Binding-site contacts:
Ligand atom C1 contacts residue ASP51 of chain 1.A at 3.6 Å.
Ligand atom F1 contacts residue TYR90 of chain 1.A at 3.2 Å.
Ligand atom N1 contacts residue ASP51 of chain 1.A at 2.7 Å (salt-bridge).
Ligand atom C19 contacts residue GLY32 of chain 1.A at 3.2 Å.
Ligand atom C10 contacts residue GLY249 of chain 1.A at 3.5 Å.
Ligand atom C21 contacts residue TYR33 of chain 1.A at 3.6 Å (hydrophobic).
Ligand atom C20 contacts residue ALA354 of chain 1.A at 3.6 Å (hydrophobic).
Ligand atom O3 contacts residue THR251 of chain 1.A at 3.5 Å (h-bond).
Ligand atom S1 contacts residue GLY249 of chain 1.A at 3.7 Å.
Ligand atom C18 contacts residue THR251 of chain 1.A at 3.2 Å.
Ligand atom N4 contacts residue GLY249 of chain 1.A at 3.2 Å.
Ligand atom C22 contacts residue LYS28 of chain 1.A at 3.4 Å.
Ligand atom C13 contacts residue GLY53 of chain 1.A at 3.7 Å.
Ligand atom C11 contacts residue TYR90 of chain 1.A at 3.4 Å (hydrophobic).
Ligand atom N2 contacts residue ASP51 of chain 1.A at 2.8 Å (salt-bridge).
Ligand atom C19 contacts residue GLN31 of chain 1.A at 3.6 Å.
Ligand atom C19 contacts residue THR251 of chain 1.A at 3.5 Å.
Ligand atom N2 contacts residue ASP247 of chain 1.A at 2.8 Å (salt-bridge).
Ligand atom N2 contacts residue GLY249 of chain 1.A at 3.5 Å (h-bond).
Ligand atom F2 contacts residue PHE127 of chain 1.A at 3.2 Å.
Ligand atom C18 contacts residue GLY32 of chain 1.A at 3.6 Å.
Ligand atom N5 contacts residue GLY30 of chain 1.A at 3.6 Å.
Ligand atom C11 contacts residue ASP51 of chain 1.A at 3.3 Å.
Ligand atom N3 contacts residue GLY249 of chain 1.A at 2.9 Å (h-bond).
Ligand atom C22 contacts residue TYR33 of chain 1.A at 3.6 Å (hydrophobic).
Ligand atom C4 contacts residue GLY249 of chain 1.A at 3.4 Å.
Ligand atom C20 contacts residue THR251 of chain 1.A at 3.5 Å.
Ligand atom C17 contacts residue SER248 of chain 1.A at 3.3 Å.
Ligand atom C22 contacts residue GLY32 of chain 1.A at 3.2 Å.
Ligand atom F1 contacts residue PHE127 of chain 1.A at 3.4 Å.
Ligand atom C17 contacts residue GLY249 of chain 1.A at 3.6 Å.
Ligand atom N5 contacts residue THR251 of chain 1.A at 2.9 Å (h-bond).
Ligand atom C19 contacts residue GLY30 of chain 1.A at 3.4 Å.
Ligand atom C22 contacts residue GLY30 of chain 1.A at 3.5 Å.
Ligand atom O3 contacts residue ALA354 of chain 1.A at 3.3 Å.
Ligand atom N5 contacts residue GLY32 of chain 1.A at 3.2 Å (h-bond).
Ligand atom C21 contacts residue GLY32 of chain 1.A at 3.6 Å.
Ligand atom C3 contacts residue GLY249 of chain 1.A at 3.1 Å.
Ligand atom C10 contacts residue ASP51 of chain 1.A at 3.5 Å.
Ligand atom C21 contacts residue GLY30 of chain 1.A at 3.6 Å.

Sequence of chain 1.A:
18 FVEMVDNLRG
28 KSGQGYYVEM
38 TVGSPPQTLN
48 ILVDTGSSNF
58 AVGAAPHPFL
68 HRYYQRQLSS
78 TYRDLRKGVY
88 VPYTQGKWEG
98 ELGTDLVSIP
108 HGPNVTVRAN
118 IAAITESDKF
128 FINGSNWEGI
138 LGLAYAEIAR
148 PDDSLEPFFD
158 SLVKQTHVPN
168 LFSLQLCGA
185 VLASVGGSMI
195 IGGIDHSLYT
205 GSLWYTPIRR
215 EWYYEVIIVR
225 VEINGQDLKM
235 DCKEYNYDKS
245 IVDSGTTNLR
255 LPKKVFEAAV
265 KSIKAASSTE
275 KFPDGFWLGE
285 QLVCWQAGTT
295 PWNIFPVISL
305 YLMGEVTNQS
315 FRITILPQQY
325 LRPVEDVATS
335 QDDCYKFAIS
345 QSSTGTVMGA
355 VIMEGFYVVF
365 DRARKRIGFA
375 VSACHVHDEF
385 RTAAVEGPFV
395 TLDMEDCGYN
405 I

The protein below binds the small molecule below.
Small molecule (SMILES): C#CCOc1cnc(C(=O)Nc2cc(F)c(F)c([C@@]3(C)N=C(N)S[C@@]4(COC)C[C@H]43)c2)cn1